Sequence of chain 50.E:
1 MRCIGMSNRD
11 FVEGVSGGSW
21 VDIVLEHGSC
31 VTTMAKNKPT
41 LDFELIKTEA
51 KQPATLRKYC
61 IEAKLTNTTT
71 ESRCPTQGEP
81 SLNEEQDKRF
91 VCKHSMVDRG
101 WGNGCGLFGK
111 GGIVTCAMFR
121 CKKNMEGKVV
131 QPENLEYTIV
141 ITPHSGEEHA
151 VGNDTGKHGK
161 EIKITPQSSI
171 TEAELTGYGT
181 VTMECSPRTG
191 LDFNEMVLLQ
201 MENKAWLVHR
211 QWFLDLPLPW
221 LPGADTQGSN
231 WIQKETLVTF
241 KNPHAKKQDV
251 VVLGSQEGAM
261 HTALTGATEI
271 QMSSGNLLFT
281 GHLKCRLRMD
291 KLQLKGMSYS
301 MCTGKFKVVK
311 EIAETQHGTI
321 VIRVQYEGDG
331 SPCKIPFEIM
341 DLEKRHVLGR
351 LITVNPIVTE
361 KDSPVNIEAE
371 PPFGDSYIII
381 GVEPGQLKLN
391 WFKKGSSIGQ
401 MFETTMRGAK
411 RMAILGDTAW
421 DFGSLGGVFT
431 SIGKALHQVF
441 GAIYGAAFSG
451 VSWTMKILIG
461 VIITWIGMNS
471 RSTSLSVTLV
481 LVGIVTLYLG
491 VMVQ

The protein below binds the small molecule below.
Small molecule (SMILES): CC(=O)N[C@@H]1[C@@H](O)[C@H](O)[C@@H](CO)O[C@H]1O

Binding-site contacts:
Ligand atom O7 contacts residue PHE90 of chain 50.E at 3.4 Å.
Ligand atom C7 contacts residue ASN67 of chain 50.E at 3.6 Å.
Ligand atom C2 contacts residue ASN67 of chain 50.E at 2.5 Å.
Ligand atom O7 contacts residue ASN67 of chain 50.E at 4.5 Å.
Ligand atom N2 contacts residue ASN67 of chain 50.E at 2.9 Å (h-bond).
Ligand atom N2 contacts residue MET118 of chain 50.E at 3.9 Å.
Ligand atom C8 contacts residue ASN67 of chain 50.E at 3.9 Å.
Ligand atom C7 contacts residue PHE90 of chain 50.E at 4.1 Å (hydrophobic).
Ligand atom O7 contacts residue MET118 of chain 50.E at 3.4 Å.
Ligand atom C1 contacts residue ASN67 of chain 50.E at 1.4 Å.
Ligand atom C5 contacts residue ASN67 of chain 50.E at 3.7 Å.
Ligand atom O5 contacts residue ASN67 of chain 50.E at 2.4 Å (h-bond).
Ligand atom O7 contacts residue ARG89 of chain 50.E at 3.8 Å.
Ligand atom C7 contacts residue MET118 of chain 50.E at 4.1 Å (hydrophobic).
Ligand atom C4 contacts residue ASN67 of chain 50.E at 4.2 Å.
Ligand atom C3 contacts residue ASN67 of chain 50.E at 3.8 Å.